Sequence of chain 1.A:
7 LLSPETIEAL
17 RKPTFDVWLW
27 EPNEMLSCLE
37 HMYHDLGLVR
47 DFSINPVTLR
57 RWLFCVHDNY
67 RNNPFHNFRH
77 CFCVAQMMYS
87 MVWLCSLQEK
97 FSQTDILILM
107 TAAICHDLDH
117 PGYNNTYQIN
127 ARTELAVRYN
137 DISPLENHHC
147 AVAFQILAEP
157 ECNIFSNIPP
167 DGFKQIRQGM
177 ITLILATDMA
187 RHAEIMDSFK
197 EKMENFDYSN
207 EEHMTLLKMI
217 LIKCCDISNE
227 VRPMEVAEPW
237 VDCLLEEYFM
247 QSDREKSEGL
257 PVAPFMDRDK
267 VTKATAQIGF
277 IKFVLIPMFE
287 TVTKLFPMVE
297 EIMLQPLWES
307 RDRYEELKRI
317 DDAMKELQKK

This protein binds this small molecule.
Small molecule (SMILES): C[C@H](Cc1nc(=O)c2cnn(-c3ccccc3Cl)c2[nH]1)C(F)(F)F

Binding-site contacts:
Ligand atom C19 contacts residue LEU240 of chain 1.A at 3.5 Å (hydrophobic).
Ligand atom N9 contacts residue ILE223 of chain 1.A at 3.8 Å.
Ligand atom N15 contacts residue GLN273 of chain 1.A at 2.8 Å (h-bond).
Ligand atom C6 contacts residue TYR244 of chain 1.A at 3.9 Å (hydrophobic).
Ligand atom C14 contacts residue PHE276 of chain 1.A at 3.9 Å (hydrophobic).
Ligand atom F5 contacts residue VAL237 of chain 1.A at 3.6 Å.
Ligand atom N8 contacts residue LEU240 of chain 1.A at 3.9 Å.
Ligand atom F6 contacts residue ALA272 of chain 1.A at 3.3 Å.
Ligand atom N13 contacts residue PHE276 of chain 1.A at 3.9 Å.
Ligand atom C16 contacts residue PHE276 of chain 1.A at 3.3 Å (hydrophobic).
Ligand atom C5 contacts residue HIS72 of chain 1.A at 3.5 Å.
Ligand atom C21 contacts residue GLN273 of chain 1.A at 3.7 Å.
Ligand atom C6 contacts residue LEU240 of chain 1.A at 3.7 Å (hydrophobic).
Ligand atom C14 contacts residue LEU240 of chain 1.A at 3.8 Å (hydrophobic).
Ligand atom C18 contacts residue GLN273 of chain 1.A at 3.3 Å.
Ligand atom O17 contacts residue PHE276 of chain 1.A at 3.4 Å.
Ligand atom C2 contacts residue TYR244 of chain 1.A at 3.9 Å (hydrophobic).
Ligand atom CL1 contacts residue PHE276 of chain 1.A at 3.2 Å.
Ligand atom F6 contacts residue GLN273 of chain 1.A at 3.4 Å.
Ligand atom F7 contacts residue LEU240 of chain 1.A at 3.1 Å.
Ligand atom C11 contacts residue LEU240 of chain 1.A at 3.5 Å (hydrophobic).
Ligand atom F7 contacts residue LEU241 of chain 1.A at 3.4 Å.
Ligand atom C3 contacts residue TYR244 of chain 1.A at 3.5 Å (hydrophobic).
Ligand atom N13 contacts residue LEU240 of chain 1.A at 3.2 Å.
Ligand atom C21 contacts residue LEU240 of chain 1.A at 3.5 Å (hydrophobic).
Ligand atom C12 contacts residue PHE276 of chain 1.A at 3.6 Å (hydrophobic).
Ligand atom F5 contacts residue LEU240 of chain 1.A at 3.5 Å.
Ligand atom C10 contacts residue ILE223 of chain 1.A at 3.9 Å (hydrophobic).
Ligand atom N15 contacts residue PHE276 of chain 1.A at 3.5 Å.
Ligand atom C6 contacts residue PHE71 of chain 1.A at 4.0 Å (hydrophobic).
Ligand atom C14 contacts residue GLN273 of chain 1.A at 3.5 Å.
Ligand atom C5 contacts residue TYR244 of chain 1.A at 3.5 Å (hydrophobic).
Ligand atom C11 contacts residue PHE276 of chain 1.A at 3.8 Å (hydrophobic).
Ligand atom C16 contacts residue GLN273 of chain 1.A at 3.6 Å.
Ligand atom CL1 contacts residue MET185 of chain 1.A at 4.0 Å.
Ligand atom C20 contacts residue TYR244 of chain 1.A at 3.8 Å (hydrophobic).
Ligand atom C4 contacts residue TYR244 of chain 1.A at 3.3 Å (hydrophobic).
Ligand atom O17 contacts residue GLN273 of chain 1.A at 3.1 Å (h-bond).
Ligand atom F5 contacts residue GLN273 of chain 1.A at 3.0 Å.
Ligand atom C5 contacts residue LEU240 of chain 1.A at 4.0 Å (hydrophobic).